Sequence of chain 1.I:
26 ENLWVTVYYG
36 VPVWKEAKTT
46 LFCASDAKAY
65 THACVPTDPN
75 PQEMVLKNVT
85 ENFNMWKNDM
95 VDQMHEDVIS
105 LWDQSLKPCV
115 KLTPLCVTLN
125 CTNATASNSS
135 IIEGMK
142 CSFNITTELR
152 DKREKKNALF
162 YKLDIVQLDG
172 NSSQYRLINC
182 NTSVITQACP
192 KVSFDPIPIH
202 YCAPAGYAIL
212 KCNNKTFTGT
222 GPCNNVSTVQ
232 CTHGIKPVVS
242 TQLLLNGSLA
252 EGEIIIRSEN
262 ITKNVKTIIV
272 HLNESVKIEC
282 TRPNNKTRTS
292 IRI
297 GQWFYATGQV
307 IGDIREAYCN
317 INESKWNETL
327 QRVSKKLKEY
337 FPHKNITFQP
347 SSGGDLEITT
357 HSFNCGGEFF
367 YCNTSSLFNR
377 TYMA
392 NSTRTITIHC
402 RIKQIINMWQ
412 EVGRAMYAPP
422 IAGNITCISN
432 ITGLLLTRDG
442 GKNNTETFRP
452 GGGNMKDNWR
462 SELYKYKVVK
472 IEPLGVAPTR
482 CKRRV

A protein and the small-molecule ligand that binds it are described below.
Small molecule (SMILES): CC(=O)N[C@H]1[C@H](O[C@H]2[C@H](O)[C@@H](NC(C)=O)CO[C@@H]2CO)O[C@H](CO)[C@@H](O[C@@H]2O[C@H](CO)[C@@H](O)[C@H](O)[C@@H]2O)[C@@H]1O

Binding-site contacts:
Ligand atom C7 contacts residue ASN247 of chain 1.I at 4.0 Å.
Ligand atom C3 contacts residue ASN247 of chain 1.I at 3.9 Å.
Ligand atom N2 contacts residue ASN247 of chain 1.I at 2.9 Å (h-bond).
Ligand atom C1 contacts residue ASN247 of chain 1.I at 1.5 Å.
Ligand atom C2 contacts residue ILE429 of chain 1.I at 3.7 Å (hydrophobic).
Ligand atom O5 contacts residue ILE429 of chain 1.I at 4.3 Å.
Ligand atom C5 contacts residue ASN247 of chain 1.I at 3.6 Å.
Ligand atom O7 contacts residue ASN431 of chain 1.I at 3.8 Å.
Ligand atom C8 contacts residue ASN247 of chain 1.I at 4.2 Å.
Ligand atom O7 contacts residue GLY362 of chain 1.I at 3.3 Å (h-bond).
Ligand atom O5 contacts residue ASN247 of chain 1.I at 2.3 Å (h-bond).
Ligand atom O6 contacts residue ASN360 of chain 1.I at 3.4 Å (h-bond).
Ligand atom C8 contacts residue ASN431 of chain 1.I at 3.4 Å.
Ligand atom C8 contacts residue ASP196 of chain 1.I at 3.3 Å.
Ligand atom N2 contacts residue LYS237 of chain 1.I at 4.4 Å.
Ligand atom C8 contacts residue PRO197 of chain 1.I at 4.2 Å (hydrophobic).
Ligand atom C7 contacts residue GLY362 of chain 1.I at 3.9 Å.
Ligand atom O7 contacts residue SER430 of chain 1.I at 4.3 Å.
Ligand atom C3 contacts residue ILE429 of chain 1.I at 3.7 Å (hydrophobic).
Ligand atom C4 contacts residue ILE429 of chain 1.I at 3.6 Å (hydrophobic).
Ligand atom O3 contacts residue ILE429 of chain 1.I at 3.2 Å (h-bond).
Ligand atom C8 contacts residue GLY362 of chain 1.I at 3.7 Å.
Ligand atom O6 contacts residue ASN247 of chain 1.I at 4.5 Å.
Ligand atom O7 contacts residue ILE429 of chain 1.I at 3.8 Å.
Ligand atom O6 contacts residue ILE429 of chain 1.I at 4.2 Å.
Ligand atom C6 contacts residue ASN360 of chain 1.I at 4.2 Å.
Ligand atom O7 contacts residue CYS361 of chain 1.I at 4.1 Å.
Ligand atom C2 contacts residue SER430 of chain 1.I at 4.2 Å.
Ligand atom O7 contacts residue CYS428 of chain 1.I at 4.4 Å.
Ligand atom C6 contacts residue CYS428 of chain 1.I at 4.5 Å (hydrophobic).
Ligand atom N2 contacts residue ASN431 of chain 1.I at 4.3 Å.
Ligand atom C5 contacts residue ILE429 of chain 1.I at 4.4 Å (hydrophobic).
Ligand atom C4 contacts residue ASN247 of chain 1.I at 4.3 Å.
Ligand atom C7 contacts residue ASN431 of chain 1.I at 3.6 Å.
Ligand atom C1 contacts residue SER430 of chain 1.I at 4.3 Å.
Ligand atom C2 contacts residue ASN247 of chain 1.I at 2.6 Å.
Ligand atom C7 contacts residue ASP196 of chain 1.I at 4.5 Å.
Ligand atom O5 contacts residue SER430 of chain 1.I at 4.1 Å.